Binding-site contacts:
Ligand atom C1 contacts residue THR108 of chain 1.A at 4.0 Å.
Ligand atom O5 contacts residue THR108 of chain 1.A at 3.4 Å.
Ligand atom O5 contacts residue ASN234 of chain 1.A at 2.4 Å (h-bond).
Ligand atom N2 contacts residue ASN234 of chain 1.A at 2.8 Å (h-bond).
Ligand atom C1 contacts residue THR236 of chain 1.A at 3.8 Å.
Ligand atom C8 contacts residue ASN234 of chain 1.A at 4.0 Å.
Ligand atom C5 contacts residue ASN234 of chain 1.A at 3.7 Å.
Ligand atom C8 contacts residue LYS462 of chain 1.B at 4.0 Å.
Ligand atom C3 contacts residue ASN234 of chain 1.A at 3.8 Å.
Ligand atom C7 contacts residue ASN234 of chain 1.A at 3.2 Å.
Ligand atom C2 contacts residue ASN234 of chain 1.A at 2.4 Å.
Ligand atom C5 contacts residue THR108 of chain 1.A at 4.4 Å.
Ligand atom C6 contacts residue THR108 of chain 1.A at 4.3 Å.
Ligand atom O7 contacts residue ASN234 of chain 1.A at 3.3 Å (h-bond).
Ligand atom C5 contacts residue THR236 of chain 1.A at 4.0 Å.
Ligand atom O5 contacts residue THR236 of chain 1.A at 4.0 Å.
Ligand atom C1 contacts residue ASN234 of chain 1.A at 1.4 Å.
Ligand atom C4 contacts residue ASN234 of chain 1.A at 4.2 Å.
Ligand atom O6 contacts residue THR108 of chain 1.A at 3.2 Å.

Sequence of chain 1.A:
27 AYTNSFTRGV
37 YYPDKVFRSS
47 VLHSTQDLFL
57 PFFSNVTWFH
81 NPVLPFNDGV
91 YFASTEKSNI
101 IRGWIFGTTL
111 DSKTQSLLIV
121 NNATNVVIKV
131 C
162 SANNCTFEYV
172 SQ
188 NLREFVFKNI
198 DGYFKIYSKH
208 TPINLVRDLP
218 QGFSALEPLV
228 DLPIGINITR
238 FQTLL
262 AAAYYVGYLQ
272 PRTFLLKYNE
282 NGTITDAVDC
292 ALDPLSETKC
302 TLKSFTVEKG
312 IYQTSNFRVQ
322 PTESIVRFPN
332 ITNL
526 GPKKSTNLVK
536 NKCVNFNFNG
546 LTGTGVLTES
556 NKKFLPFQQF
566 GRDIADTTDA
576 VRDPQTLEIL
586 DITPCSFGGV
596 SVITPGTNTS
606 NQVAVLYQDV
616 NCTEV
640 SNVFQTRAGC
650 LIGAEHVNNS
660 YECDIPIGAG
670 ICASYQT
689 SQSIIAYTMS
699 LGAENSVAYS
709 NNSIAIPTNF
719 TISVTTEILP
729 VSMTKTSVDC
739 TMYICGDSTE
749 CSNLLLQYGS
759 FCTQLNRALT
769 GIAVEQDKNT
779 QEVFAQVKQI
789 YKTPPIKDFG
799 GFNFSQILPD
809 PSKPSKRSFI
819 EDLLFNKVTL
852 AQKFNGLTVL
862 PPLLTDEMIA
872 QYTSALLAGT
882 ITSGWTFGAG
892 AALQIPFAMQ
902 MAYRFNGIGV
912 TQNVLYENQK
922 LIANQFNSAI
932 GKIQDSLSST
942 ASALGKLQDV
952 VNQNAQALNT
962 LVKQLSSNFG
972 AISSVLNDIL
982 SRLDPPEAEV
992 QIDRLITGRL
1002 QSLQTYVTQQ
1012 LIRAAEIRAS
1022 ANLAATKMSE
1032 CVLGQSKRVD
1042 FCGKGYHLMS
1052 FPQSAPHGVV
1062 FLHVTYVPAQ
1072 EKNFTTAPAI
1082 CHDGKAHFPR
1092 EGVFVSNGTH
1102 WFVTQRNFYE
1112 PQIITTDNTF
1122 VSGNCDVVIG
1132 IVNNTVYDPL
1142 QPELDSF

Sequence of chain 1.B:
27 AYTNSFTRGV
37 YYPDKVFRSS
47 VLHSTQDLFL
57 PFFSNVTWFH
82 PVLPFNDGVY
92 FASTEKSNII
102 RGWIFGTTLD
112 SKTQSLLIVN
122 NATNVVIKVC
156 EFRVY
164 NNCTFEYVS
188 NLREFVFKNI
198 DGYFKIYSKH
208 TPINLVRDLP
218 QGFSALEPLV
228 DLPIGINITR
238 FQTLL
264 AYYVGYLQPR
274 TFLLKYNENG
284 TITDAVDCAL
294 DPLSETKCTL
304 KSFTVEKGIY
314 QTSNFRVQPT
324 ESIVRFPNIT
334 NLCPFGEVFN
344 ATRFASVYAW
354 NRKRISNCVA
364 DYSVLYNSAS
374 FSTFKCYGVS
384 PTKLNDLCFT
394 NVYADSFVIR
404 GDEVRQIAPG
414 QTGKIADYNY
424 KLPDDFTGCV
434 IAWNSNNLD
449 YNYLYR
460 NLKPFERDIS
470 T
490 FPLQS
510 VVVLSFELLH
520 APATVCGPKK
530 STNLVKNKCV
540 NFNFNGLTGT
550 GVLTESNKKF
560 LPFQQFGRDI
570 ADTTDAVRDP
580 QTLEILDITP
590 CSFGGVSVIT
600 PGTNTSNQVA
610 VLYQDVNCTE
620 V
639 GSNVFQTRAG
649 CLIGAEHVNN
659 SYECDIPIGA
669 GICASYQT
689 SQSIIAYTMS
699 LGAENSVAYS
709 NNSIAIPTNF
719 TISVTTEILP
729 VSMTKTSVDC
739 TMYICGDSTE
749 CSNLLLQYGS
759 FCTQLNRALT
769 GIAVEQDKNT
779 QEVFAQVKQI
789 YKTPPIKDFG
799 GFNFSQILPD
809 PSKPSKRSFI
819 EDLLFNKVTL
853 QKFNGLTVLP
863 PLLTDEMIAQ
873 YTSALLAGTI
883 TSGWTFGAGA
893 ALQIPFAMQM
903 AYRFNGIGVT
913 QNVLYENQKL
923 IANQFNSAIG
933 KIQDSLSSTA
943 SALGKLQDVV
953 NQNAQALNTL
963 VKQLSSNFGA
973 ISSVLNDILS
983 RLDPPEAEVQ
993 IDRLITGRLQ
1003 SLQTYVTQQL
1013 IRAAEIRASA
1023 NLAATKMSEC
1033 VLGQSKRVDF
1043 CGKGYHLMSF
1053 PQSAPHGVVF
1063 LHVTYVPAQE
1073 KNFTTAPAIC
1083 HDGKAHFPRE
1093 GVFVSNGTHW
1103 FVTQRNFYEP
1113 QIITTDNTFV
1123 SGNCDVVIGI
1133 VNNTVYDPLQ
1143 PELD

This protein binds this small molecule.
Small molecule (SMILES): CC(=O)N[C@@H]1[C@@H](O)[C@H](O)[C@@H](CO)O[C@H]1O